Binding-site contacts:
Ligand atom C18 contacts residue ASP25 of chain 1.A at 3.6 Å.
Ligand atom O35 contacts residue GLY49 of chain 1.A at 3.2 Å.
Ligand atom N43 contacts residue GLY48 of chain 1.A at 3.0 Å (h-bond).
Ligand atom C05 contacts residue ILE50 of chain 1.B at 3.4 Å (hydrophobic).
Ligand atom O32 contacts residue ASP25 of chain 1.B at 2.6 Å (salt-bridge).
Ligand atom C05 contacts residue PRO81 of chain 1.A at 3.5 Å (hydrophobic).
Ligand atom C05 contacts residue GLY49 of chain 1.B at 3.4 Å.
Ligand atom N36 contacts residue GLY27 of chain 1.A at 3.2 Å (h-bond).
Ligand atom N50 contacts residue GLY48 of chain 1.A at 3.3 Å (h-bond).
Ligand atom C15 contacts residue GLY27 of chain 1.A at 3.5 Å.
Ligand atom C51 contacts residue ARG8 of chain 1.A at 3.4 Å.
Ligand atom C22 contacts residue GLY48 of chain 1.B at 3.4 Å.
Ligand atom C37 contacts residue GLY48 of chain 1.A at 3.4 Å.
Ligand atom C06 contacts residue VAL82 of chain 1.A at 3.5 Å (hydrophobic).
Ligand atom C01 contacts residue VAL82 of chain 1.A at 3.4 Å (hydrophobic).
Ligand atom O20 contacts residue GLY49 of chain 1.B at 3.5 Å.
Ligand atom O30 contacts residue ASP25 of chain 1.A at 3.1 Å (salt-bridge).
Ligand atom C44 contacts residue ASP29 of chain 1.A at 3.5 Å.
Ligand atom N21 contacts residue GLY27 of chain 1.B at 3.1 Å (h-bond).
Ligand atom C04 contacts residue GLY49 of chain 1.B at 3.4 Å.
Ligand atom C17 contacts residue ASP25 of chain 1.B at 3.2 Å.
Ligand atom O33 contacts residue ASP25 of chain 1.A at 2.9 Å (salt-bridge).
Ligand atom N28 contacts residue GLY48 of chain 1.B at 3.0 Å (h-bond).
Ligand atom O27 contacts residue ASP29 of chain 1.B at 2.9 Å (salt-bridge).
Ligand atom O27 contacts residue ALA28 of chain 1.B at 3.5 Å.
Ligand atom O27 contacts residue GLY27 of chain 1.B at 3.5 Å (h-bond).
Ligand atom O42 contacts residue ASP29 of chain 1.A at 2.9 Å (salt-bridge).
Ligand atom C52 contacts residue ARG8 of chain 1.A at 3.2 Å.
Ligand atom O42 contacts residue GLY27 of chain 1.A at 3.5 Å (h-bond).
Ligand atom C29 contacts residue ASP29 of chain 1.B at 3.2 Å.
Ligand atom C53 contacts residue ARG8 of chain 1.A at 3.4 Å.
Ligand atom C44 contacts residue ARG8 of chain 1.B at 3.4 Å.
Ligand atom C09 contacts residue PRO81 of chain 1.B at 3.5 Å (hydrophobic).
Ligand atom C18 contacts residue GLY27 of chain 1.B at 3.2 Å.
Ligand atom C13 contacts residue ILE84 of chain 1.B at 3.3 Å (hydrophobic).
Ligand atom C12 contacts residue GLY27 of chain 1.A at 3.4 Å.
Ligand atom O32 contacts residue ASP25 of chain 1.A at 2.5 Å (salt-bridge).
Ligand atom C46 contacts residue ARG8 of chain 1.B at 3.2 Å.
Ligand atom C04 contacts residue PRO81 of chain 1.A at 3.3 Å (hydrophobic).
Ligand atom C31 contacts residue ASP25 of chain 1.A at 3.5 Å.

This protein binds this small molecule.
Small molecule (SMILES): CC(C)[C@H](NC(=O)[C@H](OCc1ccccc1)[C@H](O)[C@@H](O)[C@@H](OCc1ccccc1)C(=O)N[C@H](C(=O)NCc1ccccn1)C(C)C)C(=O)NCc1ccccn1

Sequence of chain 1.A:
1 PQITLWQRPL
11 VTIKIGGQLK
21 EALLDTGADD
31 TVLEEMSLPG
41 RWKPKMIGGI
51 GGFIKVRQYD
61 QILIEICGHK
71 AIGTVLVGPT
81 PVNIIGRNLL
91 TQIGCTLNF

Sequence of chain 1.B:
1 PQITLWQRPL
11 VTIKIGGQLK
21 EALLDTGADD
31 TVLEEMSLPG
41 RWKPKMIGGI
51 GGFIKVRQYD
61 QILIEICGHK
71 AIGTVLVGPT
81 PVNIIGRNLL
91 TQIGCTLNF